Binding-site contacts:
Ligand atom C25 contacts residue PRO124 of chain 2.F at 3.4 Å (hydrophobic).
Ligand atom N20 contacts residue SER97 of chain 2.F at 3.4 Å (h-bond).
Ligand atom C24 contacts residue SER97 of chain 2.F at 3.8 Å.
Ligand atom C24 contacts residue MET98 of chain 2.F at 3.6 Å (hydrophobic).
Ligand atom O19 contacts residue PRO124 of chain 2.F at 3.2 Å.
Ligand atom C21 contacts residue GLY68 of chain 2.F at 3.5 Å.
Ligand atom O28 contacts residue MET98 of chain 2.F at 3.6 Å.
Ligand atom N9 contacts residue TRP125 of chain 2.F at 2.8 Å (h-bond).
Ligand atom C25 contacts residue SER97 of chain 2.F at 3.2 Å.
Ligand atom O28 contacts residue GLY67 of chain 2.F at 3.1 Å.
Ligand atom C10 contacts residue TRP125 of chain 2.F at 3.5 Å (hydrophobic).
Ligand atom C21 contacts residue SER97 of chain 2.F at 2.1 Å.
Ligand atom C5 contacts residue ILE142 of chain 2.F at 3.5 Å (hydrophobic).
Ligand atom C7 contacts residue VAL70 of chain 2.F at 3.8 Å (hydrophobic).
Ligand atom C10 contacts residue GLY68 of chain 2.F at 3.3 Å.
Ligand atom C3 contacts residue VAL70 of chain 2.F at 3.6 Å (hydrophobic).
Ligand atom C18 contacts residue GLY68 of chain 2.F at 3.2 Å.
Ligand atom C24 contacts residue LEU149 of chain 2.F at 3.6 Å (hydrophobic).
Ligand atom N20 contacts residue GLY68 of chain 2.F at 2.4 Å (h-bond).
Ligand atom O28 contacts residue PRO66 of chain 2.F at 3.7 Å.
Ligand atom C3 contacts residue ILE142 of chain 2.F at 3.7 Å (hydrophobic).
Ligand atom C25 contacts residue GLN123 of chain 2.F at 3.4 Å.
Ligand atom C22 contacts residue MET98 of chain 2.F at 3.4 Å (hydrophobic).
Ligand atom O8 contacts residue VAL70 of chain 2.F at 2.8 Å (h-bond).
Ligand atom O27 contacts residue SER97 of chain 2.F at 2.4 Å (h-bond).
Ligand atom C11 contacts residue TRP125 of chain 2.F at 3.5 Å (hydrophobic).
Ligand atom O8 contacts residue GLU69 of chain 2.F at 3.3 Å.
Ligand atom B26 contacts residue SER97 of chain 2.F at 1.4 Å.
Ligand atom O19 contacts residue TRP125 of chain 2.F at 3.0 Å (h-bond).
Ligand atom O27 contacts residue HIS122 of chain 2.F at 3.0 Å (h-bond).
Ligand atom O28 contacts residue SER97 of chain 2.F at 2.2 Å (h-bond).
Ligand atom B26 contacts residue HIS122 of chain 2.F at 3.5 Å.
Ligand atom C25 contacts residue HIS122 of chain 2.F at 3.2 Å.
Ligand atom O27 contacts residue TRP125 of chain 2.F at 3.1 Å (h-bond).
Ligand atom C22 contacts residue GLY68 of chain 2.F at 3.7 Å.
Ligand atom C22 contacts residue SER97 of chain 2.F at 2.4 Å.
Ligand atom C23 contacts residue SER97 of chain 2.F at 3.2 Å.
Ligand atom C16 contacts residue GLU69 of chain 2.F at 3.8 Å.
Ligand atom O28 contacts residue GLY68 of chain 2.F at 2.7 Å (h-bond).
Ligand atom N4 contacts residue ILE142 of chain 2.F at 3.4 Å.

The protein below binds the small molecule below.
Small molecule (SMILES): CC(C)C[C@H](NC(=O)[C@H](Cc1ccccc1)NC(=O)c1cnccn1)B(O)O

Sequence of chain 2.F:
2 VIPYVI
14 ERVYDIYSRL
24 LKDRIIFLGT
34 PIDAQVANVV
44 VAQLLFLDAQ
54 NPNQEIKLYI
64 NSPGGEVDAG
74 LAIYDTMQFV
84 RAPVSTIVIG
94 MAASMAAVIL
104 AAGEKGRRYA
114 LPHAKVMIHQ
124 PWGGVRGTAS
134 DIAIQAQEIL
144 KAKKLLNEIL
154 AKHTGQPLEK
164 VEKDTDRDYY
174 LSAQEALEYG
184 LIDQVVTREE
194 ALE